The protein below binds the small molecule below.
Small molecule (SMILES): Nc1ccn([C@H]2C[C@H](O[P](=O)(O)OC[C@H]3O[C@@H](n4cnc5c(N)ncnc54)C[C@@H]3O)[C@@H](CO)O2)c(=O)n1

Sequence of chain 1.B:
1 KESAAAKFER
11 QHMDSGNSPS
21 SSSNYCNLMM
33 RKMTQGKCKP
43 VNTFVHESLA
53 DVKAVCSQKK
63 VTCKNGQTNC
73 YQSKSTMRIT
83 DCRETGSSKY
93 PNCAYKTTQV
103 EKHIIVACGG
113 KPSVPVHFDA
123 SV

Binding-site contacts:
Ligand atom O4D contacts residue VAL43 of chain 1.B at 3.7 Å.
Ligand atom N1A contacts residue ASN71 of chain 1.B at 2.9 Å (h-bond).
Ligand atom N6A contacts residue GLN69 of chain 1.B at 3.5 Å (h-bond).
Ligand atom O1P contacts residue HIS12 of chain 1.A at 2.8 Å (h-bond).
Ligand atom O2C contacts residue HIS12 of chain 1.A at 3.3 Å.
Ligand atom O2P contacts residue GLN11 of chain 1.A at 2.7 Å (h-bond).
Ligand atom O5B contacts residue HIS119 of chain 1.B at 2.7 Å (h-bond).
Ligand atom O2P contacts residue LYS7 of chain 1.A at 3.3 Å (salt-bridge).
Ligand atom CC5 contacts residue ASP121 of chain 1.B at 3.6 Å.
Ligand atom O2P contacts residue LYS41 of chain 1.B at 3.3 Å (salt-bridge).
Ligand atom N4C contacts residue THR45 of chain 1.B at 3.5 Å (h-bond).
Ligand atom O3D contacts residue LYS41 of chain 1.B at 3.0 Å (salt-bridge).
Ligand atom N6A contacts residue ALA109 of chain 1.B at 3.6 Å.
Ligand atom C6A contacts residue ASN71 of chain 1.B at 3.7 Å.
Ligand atom C5A contacts residue HIS119 of chain 1.B at 3.8 Å.
Ligand atom N3C contacts residue THR45 of chain 1.B at 2.8 Å (h-bond).
Ligand atom C2A contacts residue ASN71 of chain 1.B at 3.7 Å.
Ligand atom O1P contacts residue PHE120 of chain 1.B at 3.1 Å (h-bond).
Ligand atom N6A contacts residue CYS65 of chain 1.B at 3.5 Å (h-bond).
Ligand atom C8A contacts residue HIS119 of chain 1.B at 3.4 Å.
Ligand atom N1A contacts residue ALA109 of chain 1.B at 3.3 Å.
Ligand atom C4A contacts residue HIS119 of chain 1.B at 3.6 Å.
Ligand atom O2C contacts residue ASN44 of chain 1.B at 3.1 Å.
Ligand atom C6A contacts residue GLN69 of chain 1.B at 3.7 Å.
Ligand atom P contacts residue LYS41 of chain 1.B at 3.6 Å.
Ligand atom O2C contacts residue THR45 of chain 1.B at 2.8 Å (h-bond).
Ligand atom N3C contacts residue PHE120 of chain 1.B at 3.4 Å.
Ligand atom N7A contacts residue HIS119 of chain 1.B at 3.7 Å.
Ligand atom O4B contacts residue HIS119 of chain 1.B at 3.2 Å (h-bond).
Ligand atom CC2 contacts residue THR45 of chain 1.B at 3.6 Å.
Ligand atom C6A contacts residue ALA109 of chain 1.B at 3.5 Å (hydrophobic).
Ligand atom O2C contacts residue PHE120 of chain 1.B at 3.7 Å.
Ligand atom C2X contacts residue PHE120 of chain 1.B at 3.2 Å (hydrophobic).
Ligand atom C3X contacts residue PHE120 of chain 1.B at 3.7 Å (hydrophobic).
Ligand atom C5B contacts residue HIS119 of chain 1.B at 3.5 Å.
Ligand atom C1X contacts residue VAL43 of chain 1.B at 3.4 Å (hydrophobic).
Ligand atom N6A contacts residue ASN71 of chain 1.B at 3.0 Å (h-bond).
Ligand atom CC4 contacts residue THR45 of chain 1.B at 3.6 Å.
Ligand atom N9A contacts residue HIS119 of chain 1.B at 3.6 Å.
Ligand atom CC2 contacts residue PHE120 of chain 1.B at 3.6 Å (hydrophobic).

Sequence of chain 1.A:
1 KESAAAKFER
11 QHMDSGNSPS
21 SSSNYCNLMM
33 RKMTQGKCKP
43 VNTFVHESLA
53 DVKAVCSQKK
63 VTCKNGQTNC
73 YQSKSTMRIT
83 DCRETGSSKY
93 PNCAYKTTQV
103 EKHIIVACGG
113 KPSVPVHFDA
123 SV